A protein and the small-molecule ligand that binds it are described below.
Small molecule (SMILES): CC(=O)N[C@@H]1[C@@H](O)[C@H](O)[C@@H](CO)O[C@H]1O

Sequence of chain 12.K:
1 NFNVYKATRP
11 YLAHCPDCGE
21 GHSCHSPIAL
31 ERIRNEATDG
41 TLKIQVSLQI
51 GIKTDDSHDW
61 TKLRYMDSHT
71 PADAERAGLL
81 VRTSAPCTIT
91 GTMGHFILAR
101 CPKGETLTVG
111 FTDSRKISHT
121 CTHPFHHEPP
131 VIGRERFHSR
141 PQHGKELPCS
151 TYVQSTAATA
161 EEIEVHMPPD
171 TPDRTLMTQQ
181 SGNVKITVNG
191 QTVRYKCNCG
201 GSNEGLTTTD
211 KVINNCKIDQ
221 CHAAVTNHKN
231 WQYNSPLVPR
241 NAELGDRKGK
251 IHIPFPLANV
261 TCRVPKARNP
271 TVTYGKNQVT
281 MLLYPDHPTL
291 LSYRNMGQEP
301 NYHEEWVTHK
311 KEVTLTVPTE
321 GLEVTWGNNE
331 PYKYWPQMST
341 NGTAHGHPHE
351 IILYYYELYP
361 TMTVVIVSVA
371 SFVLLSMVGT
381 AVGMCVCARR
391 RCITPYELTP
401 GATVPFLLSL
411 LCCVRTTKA

Sequence of chain 12.J:
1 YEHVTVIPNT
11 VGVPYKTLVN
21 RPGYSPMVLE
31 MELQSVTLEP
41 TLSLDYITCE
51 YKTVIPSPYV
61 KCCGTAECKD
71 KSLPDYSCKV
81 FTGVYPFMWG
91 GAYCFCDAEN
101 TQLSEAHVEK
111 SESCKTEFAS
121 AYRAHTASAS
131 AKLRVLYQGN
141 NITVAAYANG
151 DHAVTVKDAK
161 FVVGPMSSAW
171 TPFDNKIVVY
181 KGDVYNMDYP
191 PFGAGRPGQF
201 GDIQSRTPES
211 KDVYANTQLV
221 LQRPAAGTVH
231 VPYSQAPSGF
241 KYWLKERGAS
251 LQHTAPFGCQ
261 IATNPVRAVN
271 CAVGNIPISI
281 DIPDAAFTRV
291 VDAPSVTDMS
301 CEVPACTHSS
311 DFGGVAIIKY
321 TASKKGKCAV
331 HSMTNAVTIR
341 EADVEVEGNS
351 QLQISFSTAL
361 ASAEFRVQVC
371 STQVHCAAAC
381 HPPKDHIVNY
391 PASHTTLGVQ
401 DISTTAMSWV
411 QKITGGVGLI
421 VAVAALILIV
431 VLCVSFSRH

Binding-site contacts:
Ligand atom C5 contacts residue LYS181 of chain 12.J at 3.5 Å.
Ligand atom N2 contacts residue THR116 of chain 12.J at 3.0 Å (h-bond).
Ligand atom C6 contacts residue LYS181 of chain 12.J at 4.2 Å.
Ligand atom N2 contacts residue ASN259 of chain 12.K at 2.9 Å (h-bond).
Ligand atom C7 contacts residue ASN259 of chain 12.K at 3.2 Å.
Ligand atom C3 contacts residue THR116 of chain 12.J at 4.0 Å.
Ligand atom O7 contacts residue ASN259 of chain 12.K at 3.0 Å (h-bond).
Ligand atom O5 contacts residue ASN259 of chain 12.K at 2.4 Å (h-bond).
Ligand atom C7 contacts residue THR116 of chain 12.J at 3.8 Å.
Ligand atom C1 contacts residue THR116 of chain 12.J at 4.0 Å.
Ligand atom C3 contacts residue ASN259 of chain 12.K at 3.8 Å.
Ligand atom O4 contacts residue LYS181 of chain 12.J at 4.0 Å.
Ligand atom C2 contacts residue ASN259 of chain 12.K at 2.5 Å.
Ligand atom C8 contacts residue THR116 of chain 12.J at 3.8 Å.
Ligand atom O6 contacts residue LYS181 of chain 12.J at 4.3 Å.
Ligand atom O3 contacts residue THR116 of chain 12.J at 4.4 Å.
Ligand atom C4 contacts residue LYS181 of chain 12.J at 4.2 Å.
Ligand atom C4 contacts residue ASN259 of chain 12.K at 4.2 Å.
Ligand atom C1 contacts residue ASN259 of chain 12.K at 1.4 Å.
Ligand atom C8 contacts residue ASN259 of chain 12.K at 4.4 Å.
Ligand atom C5 contacts residue ASN259 of chain 12.K at 3.7 Å.
Ligand atom O5 contacts residue LYS181 of chain 12.J at 4.4 Å.
Ligand atom C3 contacts residue LYS181 of chain 12.J at 4.4 Å.
Ligand atom C2 contacts residue THR116 of chain 12.J at 3.8 Å.